Binding-site contacts:
Ligand atom OG contacts residue LYS137 of chain 1.B at 2.7 Å (salt-bridge).
Ligand atom NH2 contacts residue GLU202 of chain 1.B at 3.5 Å (salt-bridge).
Ligand atom NH1 contacts residue PHE97 of chain 1.B at 3.4 Å.
Ligand atom O contacts residue LYS137 of chain 1.B at 3.6 Å (salt-bridge).
Ligand atom N contacts residue PHE170 of chain 1.B at 3.1 Å (h-bond).
Ligand atom OG1 contacts residue LYS137 of chain 1.B at 3.5 Å.
Ligand atom OG contacts residue ASP135 of chain 1.B at 2.8 Å (salt-bridge).
Ligand atom NH1 contacts residue GLU95 of chain 1.B at 2.7 Å (salt-bridge).
Ligand atom C contacts residue GLY172 of chain 1.B at 3.5 Å.
Ligand atom N contacts residue GLY172 of chain 1.B at 2.8 Å (h-bond).
Ligand atom CA contacts residue GLU139 of chain 1.B at 3.5 Å.
Ligand atom N contacts residue LYS137 of chain 1.B at 3.4 Å (salt-bridge).
Ligand atom OG1 contacts residue THR173 of chain 1.B at 3.4 Å.
Ligand atom CG contacts residue PHE170 of chain 1.B at 3.6 Å (hydrophobic).
Ligand atom NH2 contacts residue GLU95 of chain 1.B at 2.7 Å (salt-bridge).
Ligand atom CD contacts residue LEU208 of chain 1.B at 3.5 Å (hydrophobic).
Ligand atom O contacts residue GLY172 of chain 1.B at 3.1 Å (h-bond).
Ligand atom OG contacts residue THR173 of chain 1.B at 3.4 Å (h-bond).
Ligand atom CB contacts residue THR173 of chain 1.B at 3.4 Å.
Ligand atom NH2 contacts residue XM11 of chain 1.F at 3.1 Å (h-bond).
Ligand atom NH1 contacts residue GLU139 of chain 1.B at 2.6 Å (salt-bridge).
Ligand atom CB contacts residue GLU139 of chain 1.B at 3.4 Å.
Ligand atom CE1 contacts residue PHE170 of chain 1.B at 3.4 Å (hydrophobic).
Ligand atom NH2 contacts residue GLU139 of chain 1.B at 2.9 Å (salt-bridge).
Ligand atom CD2 contacts residue GLY172 of chain 1.B at 3.3 Å.
Ligand atom CG2 contacts residue GLU175 of chain 1.B at 3.4 Å.
Ligand atom O contacts residue PHE97 of chain 1.B at 3.6 Å.
Ligand atom NH2 contacts residue TYR176 of chain 1.B at 2.6 Å (h-bond).
Ligand atom CZ contacts residue PHE170 of chain 1.B at 3.5 Å (hydrophobic).
Ligand atom CA contacts residue GLY172 of chain 1.B at 3.3 Å.
Ligand atom NE contacts residue GLU202 of chain 1.B at 3.0 Å (salt-bridge).
Ligand atom CZ contacts residue GLU139 of chain 1.B at 3.4 Å.
Ligand atom OG1 contacts residue GLU139 of chain 1.B at 2.6 Å (salt-bridge).
Ligand atom NH2 contacts residue LEU138 of chain 1.B at 3.6 Å.
Ligand atom N contacts residue GLU139 of chain 1.B at 2.8 Å (salt-bridge).
Ligand atom CD2 contacts residue PRO174 of chain 1.B at 3.5 Å (hydrophobic).
Ligand atom O contacts residue CYS171 of chain 1.B at 3.4 Å.
Ligand atom CZ contacts residue GLU95 of chain 1.B at 3.5 Å.
Ligand atom CZ contacts residue TYR176 of chain 1.B at 3.6 Å (hydrophobic).
Ligand atom CB contacts residue HIS55 of chain 1.B at 3.4 Å.

The small molecule below binds the protein below.
Small molecule (SMILES): C[C@H](NC(=O)[C@H](Cc1ccccc1)NC(=O)[C@H](CO)NC(=O)[C@@H](NC(=O)[C@@H](NC(=O)[C@H](CCCN=C(N)N)NC(=O)[C@@H]1CCCN1C(=O)[C@H](CCCN=C(N)N)NC(=O)CN)[C@@H](C)O)[C@@H](C)O)C(=O)N[C@H](C=O)CCC(=O)O

Sequence of chain 1.B:
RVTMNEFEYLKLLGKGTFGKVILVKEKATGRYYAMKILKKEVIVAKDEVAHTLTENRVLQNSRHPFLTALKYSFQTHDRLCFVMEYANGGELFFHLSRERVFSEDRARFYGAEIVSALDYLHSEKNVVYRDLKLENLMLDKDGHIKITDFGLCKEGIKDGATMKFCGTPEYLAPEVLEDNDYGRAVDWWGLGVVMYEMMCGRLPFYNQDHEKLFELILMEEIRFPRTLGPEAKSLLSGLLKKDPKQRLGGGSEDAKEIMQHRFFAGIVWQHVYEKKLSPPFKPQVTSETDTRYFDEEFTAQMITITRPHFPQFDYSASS